Binding-site contacts:
Ligand atom CAC contacts residue THR296 of chain 1.A at 3.9 Å.
Ligand atom CAD contacts residue ILE81 of chain 1.A at 3.9 Å (hydrophobic).
Ligand atom CAA contacts residue VAL241 of chain 1.A at 3.9 Å (hydrophobic).
Ligand atom CAF contacts residue HEM1 of chain 1.B at 3.7 Å.
Ligand atom CAI contacts residue VAL241 of chain 1.A at 3.6 Å (hydrophobic).
Ligand atom CAD contacts residue HEM1 of chain 1.B at 4.2 Å.
Ligand atom OAG contacts residue ALA246 of chain 1.A at 3.5 Å (h-bond).
Ligand atom OAB contacts residue PHE75 of chain 1.A at 3.9 Å.
Ligand atom CAA contacts residue ALA246 of chain 1.A at 3.6 Å (hydrophobic).
Ligand atom CAH contacts residue VAL241 of chain 1.A at 3.6 Å (hydrophobic).
Ligand atom OAB contacts residue VAL241 of chain 1.A at 2.6 Å (h-bond).
Ligand atom OAB contacts residue LEU244 of chain 1.A at 3.5 Å.
Ligand atom CAF contacts residue VAL241 of chain 1.A at 4.4 Å (hydrophobic).
Ligand atom CAC contacts residue ILE81 of chain 1.A at 3.8 Å (hydrophobic).
Ligand atom CAA contacts residue GLY245 of chain 1.A at 4.0 Å.
Ligand atom CAF contacts residue ILE292 of chain 1.A at 3.4 Å (hydrophobic).
Ligand atom CAC contacts residue ILE292 of chain 1.A at 4.4 Å (hydrophobic).
Ligand atom CAC contacts residue ALA295 of chain 1.A at 4.1 Å (hydrophobic).
Ligand atom OAG contacts residue VAL241 of chain 1.A at 3.0 Å (h-bond).
Ligand atom CAC contacts residue PHE395 of chain 1.A at 4.1 Å (hydrophobic).
Ligand atom CAA contacts residue HEM1 of chain 1.B at 3.3 Å.
Ligand atom CAF contacts residue ILE81 of chain 1.A at 4.2 Å (hydrophobic).
Ligand atom CAI contacts residue ILE292 of chain 1.A at 4.1 Å (hydrophobic).
Ligand atom OAG contacts residue GLY245 of chain 1.A at 3.3 Å.
Ligand atom CAE contacts residue ILE81 of chain 1.A at 3.9 Å (hydrophobic).
Ligand atom CAI contacts residue GLY245 of chain 1.A at 3.9 Å.
Ligand atom CAE contacts residue PHE75 of chain 1.A at 4.2 Å (hydrophobic).
Ligand atom CAH contacts residue GLY245 of chain 1.A at 3.9 Å.
Ligand atom CAH contacts residue PHE395 of chain 1.A at 4.4 Å (hydrophobic).
Ligand atom OAB contacts residue GLY245 of chain 1.A at 3.0 Å (h-bond).
Ligand atom CAD contacts residue ILE292 of chain 1.A at 3.6 Å (hydrophobic).
Ligand atom CAE contacts residue PHE395 of chain 1.A at 3.7 Å (hydrophobic).
Ligand atom CAD contacts residue THR296 of chain 1.A at 3.6 Å.

This protein binds this small molecule.
Small molecule (SMILES): COc1ccccc1O

Sequence of chain 1.A:
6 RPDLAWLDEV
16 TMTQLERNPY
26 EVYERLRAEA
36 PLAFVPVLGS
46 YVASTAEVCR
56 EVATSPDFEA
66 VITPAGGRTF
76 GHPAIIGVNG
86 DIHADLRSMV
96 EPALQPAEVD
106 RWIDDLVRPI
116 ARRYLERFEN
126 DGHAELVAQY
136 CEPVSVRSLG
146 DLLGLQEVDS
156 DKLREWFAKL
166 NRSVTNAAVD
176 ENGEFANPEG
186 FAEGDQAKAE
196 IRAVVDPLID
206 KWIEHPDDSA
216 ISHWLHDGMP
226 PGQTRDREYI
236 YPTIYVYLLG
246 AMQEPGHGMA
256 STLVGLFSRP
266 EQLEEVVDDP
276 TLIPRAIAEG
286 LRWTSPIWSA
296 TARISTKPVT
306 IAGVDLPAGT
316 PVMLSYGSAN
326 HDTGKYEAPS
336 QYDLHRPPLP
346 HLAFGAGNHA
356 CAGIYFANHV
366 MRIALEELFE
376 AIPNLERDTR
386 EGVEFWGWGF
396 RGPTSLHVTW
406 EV